Binding-site contacts:
Ligand atom N2 contacts residue ASN320 of chain 1.C at 4.3 Å.
Ligand atom O3 contacts residue ASN319 of chain 1.C at 4.4 Å.
Ligand atom C4 contacts residue ASN319 of chain 1.C at 3.8 Å.
Ligand atom O5 contacts residue ASN319 of chain 1.C at 3.9 Å.
Ligand atom O7 contacts residue ASN320 of chain 1.C at 3.2 Å (h-bond).
Ligand atom C2 contacts residue ASN320 of chain 1.C at 4.4 Å.
Ligand atom C2 contacts residue ASN319 of chain 1.C at 3.8 Å.
Ligand atom C8 contacts residue ASN319 of chain 1.C at 4.5 Å.
Ligand atom C3 contacts residue ASN319 of chain 1.C at 3.4 Å.
Ligand atom C5 contacts residue ASN319 of chain 1.C at 3.5 Å.
Ligand atom O4 contacts residue ASN319 of chain 1.C at 4.1 Å.
Ligand atom N2 contacts residue ASN319 of chain 1.C at 4.0 Å.
Ligand atom C1 contacts residue ASN320 of chain 1.C at 3.9 Å.
Ligand atom C7 contacts residue ASN320 of chain 1.C at 3.8 Å.
Ligand atom C1 contacts residue ASN319 of chain 1.C at 3.0 Å.
Ligand atom C7 contacts residue ASN319 of chain 1.C at 4.5 Å.

This small molecule binds to this protein.
Small molecule (SMILES): CC(=O)N[C@H]1[C@H](O[C@H]2[C@H](O)[C@@H](NC(C)=O)CO[C@@H]2CO)O[C@H](CO)[C@@H](O)[C@@H]1O

Sequence of chain 1.C:
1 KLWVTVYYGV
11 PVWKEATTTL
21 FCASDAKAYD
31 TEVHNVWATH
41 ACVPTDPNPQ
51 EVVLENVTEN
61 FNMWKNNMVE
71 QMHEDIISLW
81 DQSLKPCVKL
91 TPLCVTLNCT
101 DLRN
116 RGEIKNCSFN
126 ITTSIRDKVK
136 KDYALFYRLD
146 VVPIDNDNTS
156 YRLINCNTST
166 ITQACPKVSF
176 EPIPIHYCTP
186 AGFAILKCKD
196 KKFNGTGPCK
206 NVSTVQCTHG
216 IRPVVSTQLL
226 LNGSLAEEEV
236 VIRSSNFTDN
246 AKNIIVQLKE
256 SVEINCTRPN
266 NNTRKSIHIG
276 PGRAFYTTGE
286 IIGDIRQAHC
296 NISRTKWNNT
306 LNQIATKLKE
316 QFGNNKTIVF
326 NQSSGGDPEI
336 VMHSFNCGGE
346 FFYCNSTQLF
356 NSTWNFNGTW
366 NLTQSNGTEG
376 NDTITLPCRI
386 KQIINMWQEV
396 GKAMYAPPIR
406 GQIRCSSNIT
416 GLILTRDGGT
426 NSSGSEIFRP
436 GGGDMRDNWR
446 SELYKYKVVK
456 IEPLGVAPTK